Binding-site contacts:
Ligand atom N2 contacts residue ASN61 of chain 1.H at 3.0 Å (h-bond).
Ligand atom C1 contacts residue ASN61 of chain 1.H at 1.5 Å.
Ligand atom O5 contacts residue ASN61 of chain 1.H at 2.4 Å (h-bond).
Ligand atom O6 contacts residue TYR28 of chain 1.H at 4.0 Å.
Ligand atom C8 contacts residue ASN61 of chain 1.H at 4.3 Å.
Ligand atom C4 contacts residue ASN61 of chain 1.H at 4.3 Å.
Ligand atom C2 contacts residue ASN61 of chain 1.H at 2.6 Å.
Ligand atom C7 contacts residue ASN61 of chain 1.H at 3.1 Å.
Ligand atom C5 contacts residue ASN61 of chain 1.H at 3.7 Å.
Ligand atom O7 contacts residue ASN61 of chain 1.H at 2.8 Å (h-bond).
Ligand atom C3 contacts residue ASN61 of chain 1.H at 3.9 Å.

Sequence of chain 1.H:
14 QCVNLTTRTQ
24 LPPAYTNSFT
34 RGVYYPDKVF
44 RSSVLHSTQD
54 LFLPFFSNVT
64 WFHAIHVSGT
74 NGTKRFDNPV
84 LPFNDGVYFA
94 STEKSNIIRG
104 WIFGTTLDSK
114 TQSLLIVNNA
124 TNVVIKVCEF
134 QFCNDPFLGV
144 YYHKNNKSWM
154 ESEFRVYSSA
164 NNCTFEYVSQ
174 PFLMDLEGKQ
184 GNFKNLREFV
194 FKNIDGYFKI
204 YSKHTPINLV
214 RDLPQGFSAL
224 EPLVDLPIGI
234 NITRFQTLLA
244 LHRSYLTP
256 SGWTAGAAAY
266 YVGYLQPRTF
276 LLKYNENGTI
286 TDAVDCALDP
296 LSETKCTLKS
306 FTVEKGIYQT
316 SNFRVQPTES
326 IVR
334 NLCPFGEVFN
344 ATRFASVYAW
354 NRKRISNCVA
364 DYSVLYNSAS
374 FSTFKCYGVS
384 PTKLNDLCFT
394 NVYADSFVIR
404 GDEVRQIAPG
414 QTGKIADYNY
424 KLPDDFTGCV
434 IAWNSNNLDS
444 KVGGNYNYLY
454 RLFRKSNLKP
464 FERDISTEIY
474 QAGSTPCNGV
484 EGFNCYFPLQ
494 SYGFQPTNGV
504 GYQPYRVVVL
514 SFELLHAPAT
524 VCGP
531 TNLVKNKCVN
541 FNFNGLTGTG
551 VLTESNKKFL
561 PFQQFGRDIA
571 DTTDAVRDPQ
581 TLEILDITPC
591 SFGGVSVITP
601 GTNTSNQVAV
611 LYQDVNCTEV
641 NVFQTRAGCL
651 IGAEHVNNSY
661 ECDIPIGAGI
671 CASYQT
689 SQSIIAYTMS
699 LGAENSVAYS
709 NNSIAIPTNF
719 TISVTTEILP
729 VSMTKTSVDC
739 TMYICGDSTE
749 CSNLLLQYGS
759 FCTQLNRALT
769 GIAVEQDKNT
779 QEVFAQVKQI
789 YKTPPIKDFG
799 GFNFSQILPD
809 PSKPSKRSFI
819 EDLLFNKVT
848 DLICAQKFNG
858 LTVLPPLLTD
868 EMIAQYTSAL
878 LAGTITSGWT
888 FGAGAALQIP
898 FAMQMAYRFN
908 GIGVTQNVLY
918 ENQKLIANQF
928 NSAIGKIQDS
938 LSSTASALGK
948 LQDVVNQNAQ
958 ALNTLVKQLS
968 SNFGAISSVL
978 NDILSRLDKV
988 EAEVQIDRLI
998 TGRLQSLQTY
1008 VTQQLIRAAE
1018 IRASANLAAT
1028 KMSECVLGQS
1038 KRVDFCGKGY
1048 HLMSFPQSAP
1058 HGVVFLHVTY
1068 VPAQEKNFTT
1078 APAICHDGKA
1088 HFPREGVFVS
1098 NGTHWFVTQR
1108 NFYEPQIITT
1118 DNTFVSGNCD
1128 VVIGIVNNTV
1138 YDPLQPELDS

This small molecule binds to this protein.
Small molecule (SMILES): CC(=O)N[C@@H]1[C@@H](O)[C@H](O)[C@@H](CO)O[C@H]1O